The protein below binds the small molecule below.
Small molecule (SMILES): CC(=O)N[C@@H]1[C@@H](O)[C@H](O)[C@@H](CO)O[C@H]1O

Sequence of chain 1.A:
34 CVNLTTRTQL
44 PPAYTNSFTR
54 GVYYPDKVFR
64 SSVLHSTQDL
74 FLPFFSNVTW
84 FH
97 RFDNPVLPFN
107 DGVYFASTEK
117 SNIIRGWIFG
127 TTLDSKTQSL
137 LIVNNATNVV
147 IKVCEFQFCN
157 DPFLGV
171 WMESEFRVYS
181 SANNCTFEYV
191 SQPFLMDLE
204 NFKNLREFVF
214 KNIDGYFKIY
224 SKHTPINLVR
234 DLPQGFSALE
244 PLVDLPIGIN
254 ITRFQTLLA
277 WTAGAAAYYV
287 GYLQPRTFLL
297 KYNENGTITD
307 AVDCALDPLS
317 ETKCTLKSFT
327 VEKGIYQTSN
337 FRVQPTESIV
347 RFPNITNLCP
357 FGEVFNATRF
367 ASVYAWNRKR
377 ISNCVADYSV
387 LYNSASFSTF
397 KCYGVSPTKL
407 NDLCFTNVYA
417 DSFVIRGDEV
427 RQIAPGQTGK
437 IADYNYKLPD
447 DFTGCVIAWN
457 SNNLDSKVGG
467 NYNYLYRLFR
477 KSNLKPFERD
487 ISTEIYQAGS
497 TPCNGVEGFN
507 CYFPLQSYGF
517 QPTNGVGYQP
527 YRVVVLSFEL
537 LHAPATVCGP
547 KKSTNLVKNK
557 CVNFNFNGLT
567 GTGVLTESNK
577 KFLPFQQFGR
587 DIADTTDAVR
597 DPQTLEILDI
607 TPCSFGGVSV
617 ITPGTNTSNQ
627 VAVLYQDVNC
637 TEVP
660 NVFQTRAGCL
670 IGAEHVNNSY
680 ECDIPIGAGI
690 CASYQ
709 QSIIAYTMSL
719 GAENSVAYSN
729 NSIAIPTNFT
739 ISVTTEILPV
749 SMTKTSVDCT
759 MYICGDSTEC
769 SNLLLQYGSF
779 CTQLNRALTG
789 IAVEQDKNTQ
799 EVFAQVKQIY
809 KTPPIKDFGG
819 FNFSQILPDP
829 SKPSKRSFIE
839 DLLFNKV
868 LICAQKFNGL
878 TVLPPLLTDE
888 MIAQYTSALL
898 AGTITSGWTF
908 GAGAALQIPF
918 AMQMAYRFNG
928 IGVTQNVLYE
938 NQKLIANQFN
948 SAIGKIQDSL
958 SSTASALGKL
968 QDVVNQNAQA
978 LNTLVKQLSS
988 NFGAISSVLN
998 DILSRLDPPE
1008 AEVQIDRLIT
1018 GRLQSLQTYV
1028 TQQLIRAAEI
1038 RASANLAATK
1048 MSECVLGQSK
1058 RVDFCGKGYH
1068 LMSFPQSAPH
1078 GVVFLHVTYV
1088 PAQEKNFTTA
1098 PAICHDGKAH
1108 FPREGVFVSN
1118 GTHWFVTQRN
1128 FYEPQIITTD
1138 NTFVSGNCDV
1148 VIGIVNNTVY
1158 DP

Sequence of chain 1.G:
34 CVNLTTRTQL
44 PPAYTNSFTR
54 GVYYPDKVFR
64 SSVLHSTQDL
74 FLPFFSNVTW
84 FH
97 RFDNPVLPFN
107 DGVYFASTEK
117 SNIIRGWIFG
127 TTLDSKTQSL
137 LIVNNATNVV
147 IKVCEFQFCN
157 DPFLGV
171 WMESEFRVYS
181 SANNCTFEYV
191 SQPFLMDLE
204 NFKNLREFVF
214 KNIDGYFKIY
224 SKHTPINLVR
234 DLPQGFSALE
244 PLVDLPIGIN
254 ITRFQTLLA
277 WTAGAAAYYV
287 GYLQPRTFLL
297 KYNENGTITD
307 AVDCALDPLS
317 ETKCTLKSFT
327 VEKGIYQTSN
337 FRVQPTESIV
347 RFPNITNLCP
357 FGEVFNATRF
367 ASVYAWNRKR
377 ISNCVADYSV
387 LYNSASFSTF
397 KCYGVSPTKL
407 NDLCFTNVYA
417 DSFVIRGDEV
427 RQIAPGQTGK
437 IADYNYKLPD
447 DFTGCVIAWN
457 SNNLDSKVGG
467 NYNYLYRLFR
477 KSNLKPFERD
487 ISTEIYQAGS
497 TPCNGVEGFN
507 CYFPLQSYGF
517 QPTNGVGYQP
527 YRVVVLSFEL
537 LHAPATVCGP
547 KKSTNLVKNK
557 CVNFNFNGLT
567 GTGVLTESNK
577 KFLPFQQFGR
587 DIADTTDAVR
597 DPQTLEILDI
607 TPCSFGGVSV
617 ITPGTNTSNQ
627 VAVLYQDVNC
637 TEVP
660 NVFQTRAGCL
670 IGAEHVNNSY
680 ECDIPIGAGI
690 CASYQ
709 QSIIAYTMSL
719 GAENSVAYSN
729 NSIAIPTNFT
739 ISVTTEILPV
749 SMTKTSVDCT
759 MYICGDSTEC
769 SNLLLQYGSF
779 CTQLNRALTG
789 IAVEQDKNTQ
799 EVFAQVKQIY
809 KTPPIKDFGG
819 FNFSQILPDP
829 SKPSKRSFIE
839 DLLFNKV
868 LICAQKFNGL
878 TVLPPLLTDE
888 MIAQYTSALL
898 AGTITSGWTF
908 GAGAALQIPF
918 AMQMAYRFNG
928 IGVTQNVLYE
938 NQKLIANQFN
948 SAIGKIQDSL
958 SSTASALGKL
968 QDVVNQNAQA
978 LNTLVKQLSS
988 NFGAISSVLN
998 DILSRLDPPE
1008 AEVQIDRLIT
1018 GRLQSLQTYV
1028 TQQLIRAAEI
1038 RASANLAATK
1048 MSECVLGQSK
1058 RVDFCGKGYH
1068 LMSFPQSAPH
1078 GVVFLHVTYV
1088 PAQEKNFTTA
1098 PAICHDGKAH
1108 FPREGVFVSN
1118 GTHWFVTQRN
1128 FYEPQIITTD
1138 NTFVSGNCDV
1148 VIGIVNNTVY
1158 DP

Binding-site contacts:
Ligand atom C1 contacts residue ASN728 of chain 1.G at 1.5 Å.
Ligand atom C5 contacts residue ASN728 of chain 1.G at 3.8 Å.
Ligand atom O5 contacts residue ASN728 of chain 1.G at 2.4 Å (h-bond).
Ligand atom N2 contacts residue ASN728 of chain 1.G at 2.9 Å (h-bond).
Ligand atom O6 contacts residue ASN728 of chain 1.G at 4.4 Å.
Ligand atom C8 contacts residue GLY1150 of chain 1.G at 3.9 Å.
Ligand atom C4 contacts residue ASN728 of chain 1.G at 4.3 Å.
Ligand atom C7 contacts residue ASN728 of chain 1.G at 3.6 Å.
Ligand atom C2 contacts residue ASN728 of chain 1.G at 2.5 Å.
Ligand atom O7 contacts residue ASN728 of chain 1.G at 3.9 Å.
Ligand atom O5 contacts residue ASP815 of chain 1.A at 4.3 Å.
Ligand atom C3 contacts residue ASN728 of chain 1.G at 3.9 Å.
Ligand atom C8 contacts residue ILE1149 of chain 1.G at 4.1 Å (hydrophobic).